Binding-site contacts:
Ligand atom O7 contacts residue ASN227 of chain 1.B at 2.8 Å (h-bond).
Ligand atom C8 contacts residue GLU77 of chain 1.B at 4.2 Å.
Ligand atom C3 contacts residue ASN227 of chain 1.B at 3.8 Å.
Ligand atom C4 contacts residue ASN227 of chain 1.B at 4.2 Å.
Ligand atom O5 contacts residue ASN227 of chain 1.B at 2.3 Å (h-bond).
Ligand atom N2 contacts residue ASN227 of chain 1.B at 3.0 Å (h-bond).
Ligand atom C2 contacts residue ASN227 of chain 1.B at 2.5 Å.
Ligand atom C6 contacts residue SER229 of chain 1.B at 4.3 Å.
Ligand atom O6 contacts residue SER229 of chain 1.B at 3.1 Å (h-bond).
Ligand atom C7 contacts residue ASN227 of chain 1.B at 3.2 Å.
Ligand atom O6 contacts residue ASN227 of chain 1.B at 4.3 Å.
Ligand atom C1 contacts residue ASN227 of chain 1.B at 1.4 Å.
Ligand atom O6 contacts residue VAL79 of chain 1.B at 3.6 Å.
Ligand atom C1 contacts residue ASN215 of chain 1.B at 4.0 Å.
Ligand atom O5 contacts residue ASN215 of chain 1.B at 3.1 Å (h-bond).
Ligand atom C5 contacts residue ASN227 of chain 1.B at 3.6 Å.
Ligand atom C6 contacts residue ASN215 of chain 1.B at 3.5 Å.
Ligand atom O6 contacts residue GLU77 of chain 1.B at 2.6 Å (salt-bridge).
Ligand atom C6 contacts residue GLU77 of chain 1.B at 3.5 Å.
Ligand atom O6 contacts residue ASN215 of chain 1.B at 3.1 Å (h-bond).
Ligand atom C5 contacts residue ASN215 of chain 1.B at 3.9 Å.

A small-molecule ligand and the protein it binds are described below.
Small molecule (SMILES): CC(=O)N[C@H]1[C@H](O[C@H]2[C@H](O)[C@@H](NC(C)=O)CO[C@@H]2CO)O[C@H](CO)[C@@H](O)[C@@H]1O

Sequence of chain 1.B:
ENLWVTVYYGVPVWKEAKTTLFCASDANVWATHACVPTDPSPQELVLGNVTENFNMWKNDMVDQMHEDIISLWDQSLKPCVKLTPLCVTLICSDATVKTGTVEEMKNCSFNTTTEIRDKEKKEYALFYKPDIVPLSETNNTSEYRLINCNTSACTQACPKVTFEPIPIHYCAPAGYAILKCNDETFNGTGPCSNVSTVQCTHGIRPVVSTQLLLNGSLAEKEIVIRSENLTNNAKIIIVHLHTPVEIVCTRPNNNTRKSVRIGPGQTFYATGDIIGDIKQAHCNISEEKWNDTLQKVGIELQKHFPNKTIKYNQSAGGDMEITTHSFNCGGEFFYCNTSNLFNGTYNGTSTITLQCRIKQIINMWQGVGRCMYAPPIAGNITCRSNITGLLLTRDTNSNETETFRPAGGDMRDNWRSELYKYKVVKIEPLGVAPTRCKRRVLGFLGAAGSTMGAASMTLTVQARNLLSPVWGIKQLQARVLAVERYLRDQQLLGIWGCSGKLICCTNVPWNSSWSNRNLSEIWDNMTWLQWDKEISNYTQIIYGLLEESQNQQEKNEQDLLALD